Sequence of chain 1.A:
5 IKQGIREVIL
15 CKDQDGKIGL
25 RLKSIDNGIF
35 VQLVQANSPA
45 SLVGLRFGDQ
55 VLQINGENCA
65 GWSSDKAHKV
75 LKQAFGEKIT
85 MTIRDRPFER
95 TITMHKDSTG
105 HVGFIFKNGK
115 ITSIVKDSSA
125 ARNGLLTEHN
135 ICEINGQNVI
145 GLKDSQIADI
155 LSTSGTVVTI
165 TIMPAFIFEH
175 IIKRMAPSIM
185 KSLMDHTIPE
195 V

A small-molecule ligand and the protein it binds are described below.
Small molecule (SMILES): COc1ccc(C2(C(=O)O)CCOCC2)cc1

Binding-site contacts:
Ligand atom O01 contacts residue ASN127 of chain 1.A at 4.0 Å.
Ligand atom C06 contacts residue ARG126 of chain 1.A at 4.4 Å.
Ligand atom O01 contacts residue HIS99 of chain 1.A at 3.9 Å.
Ligand atom C02 contacts residue HIS99 of chain 1.A at 4.1 Å.
Ligand atom C04 contacts residue ARG126 of chain 1.A at 4.5 Å.
Ligand atom C02 contacts residue SER123 of chain 1.A at 3.5 Å.
Ligand atom C08 contacts residue ARG126 of chain 1.A at 4.1 Å.
Ligand atom O03 contacts residue THR97 of chain 1.A at 4.4 Å.
Ligand atom C02 contacts residue ARG126 of chain 1.A at 4.0 Å.
Ligand atom O15 contacts residue HIS99 of chain 1.A at 3.8 Å.
Ligand atom O01 contacts residue ARG126 of chain 1.A at 3.2 Å (salt-bridge).
Ligand atom O09 contacts residue ARG126 of chain 1.A at 4.3 Å.
Ligand atom C05 contacts residue ARG126 of chain 1.A at 4.2 Å.
Ligand atom C13 contacts residue ARG126 of chain 1.A at 4.5 Å.
Ligand atom C02 contacts residue ASN127 of chain 1.A at 3.6 Å.
Ligand atom O03 contacts residue SER123 of chain 1.A at 3.1 Å (h-bond).
Ligand atom C14 contacts residue HIS99 of chain 1.A at 4.0 Å.
Ligand atom C16 contacts residue HIS99 of chain 1.A at 4.3 Å.
Ligand atom C07 contacts residue ASN127 of chain 1.A at 4.5 Å.
Ligand atom C06 contacts residue ASN127 of chain 1.A at 4.1 Å.
Ligand atom O01 contacts residue SER123 of chain 1.A at 3.0 Å (h-bond).
Ligand atom C07 contacts residue ARG126 of chain 1.A at 4.0 Å.
Ligand atom O03 contacts residue MET98 of chain 1.A at 4.4 Å.
Ligand atom C12 contacts residue ARG126 of chain 1.A at 3.6 Å.
Ligand atom O03 contacts residue ASN127 of chain 1.A at 2.9 Å (h-bond).
Ligand atom O03 contacts residue HIS99 of chain 1.A at 3.9 Å.
Ligand atom C11 contacts residue ARG126 of chain 1.A at 3.6 Å.